Binding-site contacts:
Ligand atom CAK contacts residue ASP242 of chain 1.A at 3.8 Å.
Ligand atom CAK contacts residue GLU289 of chain 1.A at 3.5 Å.
Ligand atom CAG contacts residue MET238 of chain 1.A at 3.4 Å (hydrophobic).
Ligand atom CAL contacts residue THR236 of chain 1.A at 2.8 Å.
Ligand atom CAL contacts residue ALA185 of chain 1.A at 3.6 Å (hydrophobic).
Ligand atom CAU contacts residue VAL172 of chain 1.A at 3.8 Å (hydrophobic).
Ligand atom CAJ contacts residue ARG166 of chain 1.A at 3.8 Å.
Ligand atom CAC contacts residue VAL172 of chain 1.A at 3.5 Å (hydrophobic).
Ligand atom CAS contacts residue LEU292 of chain 1.A at 3.9 Å (hydrophobic).
Ligand atom NAN contacts residue GLU289 of chain 1.A at 3.2 Å (salt-bridge).
Ligand atom CAK contacts residue LEU292 of chain 1.A at 4.0 Å (hydrophobic).
Ligand atom CAL contacts residue MET235 of chain 1.A at 4.0 Å (hydrophobic).
Ligand atom FAA contacts residue LEU189 of chain 1.A at 3.1 Å.
Ligand atom CAI contacts residue ASP242 of chain 1.A at 3.6 Å.
Ligand atom OAP contacts residue THR236 of chain 1.A at 3.4 Å (h-bond).
Ligand atom CAC contacts residue ARG166 of chain 1.A at 3.7 Å.
Ligand atom CAH contacts residue VAL172 of chain 1.A at 3.9 Å (hydrophobic).
Ligand atom CAR contacts residue GLY167 of chain 1.A at 4.0 Å.
Ligand atom CAV contacts residue LEU292 of chain 1.A at 3.5 Å (hydrophobic).
Ligand atom CAU contacts residue LEU292 of chain 1.A at 3.8 Å (hydrophobic).
Ligand atom CAF contacts residue GLY167 of chain 1.A at 3.8 Å.
Ligand atom CAR contacts residue GLY170 of chain 1.A at 3.9 Å.
Ligand atom CAU contacts residue MET238 of chain 1.A at 3.9 Å (hydrophobic).
Ligand atom CAF contacts residue GLY165 of chain 1.A at 3.7 Å.
Ligand atom CAF contacts residue ARG166 of chain 1.A at 3.4 Å.
Ligand atom OAP contacts residue ALA185 of chain 1.A at 3.4 Å.
Ligand atom CAF contacts residue VAL172 of chain 1.A at 3.5 Å (hydrophobic).
Ligand atom FAA contacts residue GLY170 of chain 1.A at 3.8 Å.
Ligand atom OAP contacts residue MET238 of chain 1.A at 3.3 Å (h-bond).
Ligand atom CAC contacts residue GLY167 of chain 1.A at 3.7 Å.
Ligand atom NAN contacts residue ASP242 of chain 1.A at 2.9 Å (salt-bridge).
Ligand atom CAC contacts residue GLY170 of chain 1.A at 3.5 Å.
Ligand atom OAQ contacts residue LEU292 of chain 1.A at 3.9 Å.
Ligand atom CAG contacts residue VAL172 of chain 1.A at 3.9 Å (hydrophobic).
Ligand atom CAH contacts residue LEU292 of chain 1.A at 3.6 Å (hydrophobic).
Ligand atom OAO contacts residue VAL172 of chain 1.A at 3.9 Å.
Ligand atom CAL contacts residue MET238 of chain 1.A at 3.6 Å (hydrophobic).
Ligand atom OAQ contacts residue MET235 of chain 1.A at 3.9 Å.
Ligand atom CAV contacts residue VAL172 of chain 1.A at 3.9 Å (hydrophobic).
Ligand atom CAS contacts residue VAL172 of chain 1.A at 3.8 Å (hydrophobic).

Sequence of chain 1.A:
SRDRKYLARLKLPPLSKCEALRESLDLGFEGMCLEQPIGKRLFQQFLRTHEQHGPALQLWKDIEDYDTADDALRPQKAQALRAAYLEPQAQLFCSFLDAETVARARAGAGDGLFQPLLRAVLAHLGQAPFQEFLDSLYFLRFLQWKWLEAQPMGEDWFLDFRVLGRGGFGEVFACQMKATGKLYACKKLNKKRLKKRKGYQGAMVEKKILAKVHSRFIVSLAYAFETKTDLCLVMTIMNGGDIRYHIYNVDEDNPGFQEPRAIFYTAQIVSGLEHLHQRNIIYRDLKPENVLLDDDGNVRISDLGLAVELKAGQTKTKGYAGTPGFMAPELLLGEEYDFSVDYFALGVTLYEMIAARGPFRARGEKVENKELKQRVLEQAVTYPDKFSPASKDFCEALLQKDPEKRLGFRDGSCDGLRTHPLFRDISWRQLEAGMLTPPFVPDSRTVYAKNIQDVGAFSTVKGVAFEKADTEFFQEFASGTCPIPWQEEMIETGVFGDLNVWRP

This small molecule binds to this protein.
Small molecule (SMILES): Fc1ccc([C@@H]2CCNC[C@H]2COc2ccc3c(c2)OCO3)cc1